Sequence of chain 2.C:
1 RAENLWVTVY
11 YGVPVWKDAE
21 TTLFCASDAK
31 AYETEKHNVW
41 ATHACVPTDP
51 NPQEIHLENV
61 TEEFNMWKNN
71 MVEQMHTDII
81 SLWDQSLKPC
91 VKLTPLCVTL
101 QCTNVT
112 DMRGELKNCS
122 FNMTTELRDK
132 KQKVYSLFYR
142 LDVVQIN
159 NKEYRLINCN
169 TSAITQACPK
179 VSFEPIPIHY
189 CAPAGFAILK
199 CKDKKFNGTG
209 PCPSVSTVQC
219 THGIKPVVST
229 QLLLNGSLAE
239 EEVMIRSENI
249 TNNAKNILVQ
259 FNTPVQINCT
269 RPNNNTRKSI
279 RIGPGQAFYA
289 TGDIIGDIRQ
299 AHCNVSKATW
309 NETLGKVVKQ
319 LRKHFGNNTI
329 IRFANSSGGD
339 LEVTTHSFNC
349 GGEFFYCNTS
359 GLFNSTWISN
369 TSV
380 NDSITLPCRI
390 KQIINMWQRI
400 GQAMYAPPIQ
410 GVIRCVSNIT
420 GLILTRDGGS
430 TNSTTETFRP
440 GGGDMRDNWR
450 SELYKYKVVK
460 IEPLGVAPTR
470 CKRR

This small molecule binds to this protein.
Small molecule (SMILES): CC(=O)N[C@@H]1[C@@H](O)[C@H](O)[C@@H](CO)O[C@H]1O

Binding-site contacts:
Ligand atom O6 contacts residue LYS132 of chain 2.C at 3.2 Å (salt-bridge).
Ligand atom O7 contacts residue SER121 of chain 2.C at 3.8 Å.
Ligand atom C3 contacts residue ASN123 of chain 2.C at 3.8 Å.
Ligand atom C5 contacts residue ASN123 of chain 2.C at 3.6 Å.
Ligand atom C8 contacts residue ASN123 of chain 2.C at 3.8 Å.
Ligand atom O7 contacts residue ASN123 of chain 2.C at 4.5 Å.
Ligand atom O7 contacts residue GLN101 of chain 2.C at 3.3 Å.
Ligand atom C6 contacts residue LYS132 of chain 2.C at 4.1 Å.
Ligand atom C8 contacts residue THR99 of chain 2.C at 3.4 Å.
Ligand atom C7 contacts residue ASN123 of chain 2.C at 3.6 Å.
Ligand atom O7 contacts residue LYS134 of chain 2.C at 4.3 Å.
Ligand atom N2 contacts residue LYS134 of chain 2.C at 4.0 Å.
Ligand atom C1 contacts residue ASN123 of chain 2.C at 1.4 Å.
Ligand atom O7 contacts residue PHE122 of chain 2.C at 4.2 Å.
Ligand atom N2 contacts residue ASN123 of chain 2.C at 3.0 Å (h-bond).
Ligand atom C4 contacts residue ASN123 of chain 2.C at 4.2 Å.
Ligand atom C8 contacts residue GLN101 of chain 2.C at 4.3 Å.
Ligand atom C2 contacts residue ASN123 of chain 2.C at 2.5 Å.
Ligand atom C7 contacts residue GLN101 of chain 2.C at 4.2 Å.
Ligand atom O5 contacts residue ASN123 of chain 2.C at 2.3 Å (h-bond).
Ligand atom C7 contacts residue THR99 of chain 2.C at 4.4 Å.